Sequence of chain 1.A:
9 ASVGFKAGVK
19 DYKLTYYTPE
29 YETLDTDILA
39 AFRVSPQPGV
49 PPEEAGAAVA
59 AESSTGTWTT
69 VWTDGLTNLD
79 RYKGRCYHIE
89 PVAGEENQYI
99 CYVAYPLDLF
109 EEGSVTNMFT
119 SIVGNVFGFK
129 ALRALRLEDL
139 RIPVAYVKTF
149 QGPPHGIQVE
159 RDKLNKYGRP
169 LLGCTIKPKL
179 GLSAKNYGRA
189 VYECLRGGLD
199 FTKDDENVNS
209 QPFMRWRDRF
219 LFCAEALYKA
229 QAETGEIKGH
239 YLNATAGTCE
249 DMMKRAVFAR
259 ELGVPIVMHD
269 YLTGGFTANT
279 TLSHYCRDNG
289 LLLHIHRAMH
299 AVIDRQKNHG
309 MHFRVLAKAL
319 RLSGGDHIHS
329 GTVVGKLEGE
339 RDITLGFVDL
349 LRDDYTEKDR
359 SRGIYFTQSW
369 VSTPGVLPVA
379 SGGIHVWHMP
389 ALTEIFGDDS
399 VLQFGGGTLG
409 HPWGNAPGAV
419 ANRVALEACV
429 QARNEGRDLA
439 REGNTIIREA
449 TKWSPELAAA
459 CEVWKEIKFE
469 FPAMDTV

This small molecule binds to this protein.
Small molecule (SMILES): O=P(O)(O)OC[C@@H](O)[C@H](O)C(O)(O)COP(=O)(O)O

Sequence of chain 1.C:
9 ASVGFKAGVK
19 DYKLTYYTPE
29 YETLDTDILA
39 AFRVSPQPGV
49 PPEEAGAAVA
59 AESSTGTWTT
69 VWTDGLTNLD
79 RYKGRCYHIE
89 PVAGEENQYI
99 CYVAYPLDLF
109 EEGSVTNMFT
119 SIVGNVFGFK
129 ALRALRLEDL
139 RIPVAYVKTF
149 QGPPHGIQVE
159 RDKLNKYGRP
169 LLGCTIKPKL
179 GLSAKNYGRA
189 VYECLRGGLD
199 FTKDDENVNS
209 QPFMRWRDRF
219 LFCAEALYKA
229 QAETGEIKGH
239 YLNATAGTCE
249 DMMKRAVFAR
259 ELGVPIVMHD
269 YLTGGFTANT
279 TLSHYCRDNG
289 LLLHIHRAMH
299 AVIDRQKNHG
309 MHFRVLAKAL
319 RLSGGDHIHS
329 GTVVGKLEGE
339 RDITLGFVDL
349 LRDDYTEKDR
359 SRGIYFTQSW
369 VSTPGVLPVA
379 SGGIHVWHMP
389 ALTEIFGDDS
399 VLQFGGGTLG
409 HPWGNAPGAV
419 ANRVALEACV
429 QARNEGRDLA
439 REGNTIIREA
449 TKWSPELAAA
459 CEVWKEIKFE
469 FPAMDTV

Binding-site contacts:
Ligand atom C1 contacts residue SER379 of chain 1.A at 3.7 Å.
Ligand atom O3P contacts residue GLY380 of chain 1.A at 3.3 Å.
Ligand atom O1P contacts residue GLY404 of chain 1.A at 2.7 Å (h-bond).
Ligand atom O22 contacts residue GLU60 of chain 1.C at 3.7 Å.
Ligand atom O1 contacts residue LYS334 of chain 1.A at 3.9 Å.
Ligand atom P1 contacts residue GLY404 of chain 1.A at 3.9 Å.
Ligand atom C3 contacts residue ASN123 of chain 1.C at 3.6 Å.
Ligand atom O22 contacts residue LYS177 of chain 1.A at 3.3 Å (salt-bridge).
Ligand atom O1P contacts residue LYS175 of chain 1.A at 3.3 Å.
Ligand atom O5P contacts residue SER379 of chain 1.A at 3.3 Å (h-bond).
Ligand atom O3P contacts residue TRP66 of chain 1.C at 3.5 Å.
Ligand atom O22 contacts residue LYS175 of chain 1.A at 3.0 Å (salt-bridge).
Ligand atom P1 contacts residue THR65 of chain 1.C at 3.6 Å.
Ligand atom O4 contacts residue SER379 of chain 1.A at 2.8 Å (h-bond).
Ligand atom O1 contacts residue LYS175 of chain 1.A at 3.2 Å (salt-bridge).
Ligand atom C5 contacts residue ASN123 of chain 1.C at 3.5 Å.
Ligand atom O2P contacts residue GLY404 of chain 1.A at 3.9 Å.
Ligand atom O5P contacts residue HIS327 of chain 1.A at 2.7 Å (h-bond).
Ligand atom O22 contacts residue ASP203 of chain 1.A at 3.1 Å (salt-bridge).
Ligand atom O3P contacts residue GLY381 of chain 1.A at 2.9 Å (h-bond).
Ligand atom O1P contacts residue THR65 of chain 1.C at 2.7 Å (h-bond).
Ligand atom O3P contacts residue THR65 of chain 1.C at 3.8 Å.
Ligand atom P2 contacts residue ARG295 of chain 1.A at 3.8 Å.
Ligand atom O3 contacts residue HIS294 of chain 1.A at 3.7 Å.
Ligand atom P2 contacts residue HIS327 of chain 1.A at 3.6 Å.
Ligand atom C2 contacts residue GLU60 of chain 1.C at 3.7 Å.
Ligand atom O3P contacts residue LYS334 of chain 1.A at 3.1 Å (salt-bridge).
Ligand atom O3 contacts residue ASP203 of chain 1.A at 3.7 Å.
Ligand atom O21 contacts residue LYS334 of chain 1.A at 3.1 Å (salt-bridge).
Ligand atom O21 contacts residue GLU60 of chain 1.C at 2.6 Å (salt-bridge).
Ligand atom O2P contacts residue GLY403 of chain 1.A at 2.8 Å (h-bond).
Ligand atom O1P contacts residue GLY403 of chain 1.A at 3.4 Å.
Ligand atom O6P contacts residue HIS327 of chain 1.A at 3.5 Å (h-bond).
Ligand atom O4P contacts residue ARG295 of chain 1.A at 2.9 Å (salt-bridge).
Ligand atom O6P contacts residue ARG295 of chain 1.A at 3.2 Å (salt-bridge).
Ligand atom O5 contacts residue LEU335 of chain 1.A at 3.2 Å.
Ligand atom O3 contacts residue GLU204 of chain 1.A at 2.9 Å (salt-bridge).
Ligand atom C3 contacts residue GLU204 of chain 1.A at 3.6 Å.
Ligand atom O4P contacts residue LEU335 of chain 1.A at 3.6 Å.
Ligand atom O4 contacts residue HIS327 of chain 1.A at 3.8 Å.